The small molecule below binds the protein below.
Small molecule (SMILES): COc1cc(-c2scnc2C)c(F)cc1[C@H](C)NC(=O)[C@@H]1C[C@@H](O)CN1C(=O)[C@@H](NC(=O)C1(F)CC1)C(C)(C)C

Binding-site contacts:
Ligand atom C04 contacts residue HIS59 of chain 1.F at 3.3 Å.
Ligand atom C36 contacts residue ARG18 of chain 1.F at 3.5 Å.
Ligand atom C05 contacts residue TYR47 of chain 1.F at 3.4 Å (hydrophobic).
Ligand atom N06 contacts residue HIS59 of chain 1.F at 2.8 Å (h-bond).
Ligand atom C02 contacts residue TRP37 of chain 1.F at 3.6 Å (hydrophobic).
Ligand atom C18 contacts residue PRO48 of chain 1.F at 2.8 Å (hydrophobic).
Ligand atom F35 contacts residue TYR61 of chain 1.F at 3.4 Å.
Ligand atom O01 contacts residue SER60 of chain 1.F at 2.5 Å (h-bond).
Ligand atom C03 contacts residue HIS59 of chain 1.F at 3.7 Å.
Ligand atom C40 contacts residue TRP37 of chain 1.F at 3.5 Å (hydrophobic).
Ligand atom C33 contacts residue TYR61 of chain 1.F at 3.3 Å (hydrophobic).
Ligand atom C20 contacts residue ILE58 of chain 1.F at 3.6 Å (hydrophobic).
Ligand atom C37 contacts residue ARG18 of chain 1.F at 3.5 Å.
Ligand atom C34 contacts residue TYR61 of chain 1.F at 3.6 Å (hydrophobic).
Ligand atom C26 contacts residue TYR61 of chain 1.F at 3.5 Å (hydrophobic).
Ligand atom C02 contacts residue SER60 of chain 1.F at 3.6 Å.
Ligand atom N17 contacts residue PRO48 of chain 1.F at 3.4 Å (h-bond).
Ligand atom C36 contacts residue TYR61 of chain 1.F at 3.4 Å (hydrophobic).
Ligand atom C40 contacts residue HIS64 of chain 1.F at 3.5 Å.
Ligand atom C05 contacts residue HIS59 of chain 1.F at 3.5 Å.
Ligand atom O01 contacts residue HIS64 of chain 1.F at 2.5 Å (h-bond).
Ligand atom C02 contacts residue HIS64 of chain 1.F at 3.4 Å.
Ligand atom C04 contacts residue TYR47 of chain 1.F at 3.7 Å (hydrophobic).
Ligand atom C18 contacts residue PRO35 of chain 1.F at 3.6 Å (hydrophobic).
Ligand atom C37 contacts residue ASN16 of chain 1.F at 3.0 Å.
Ligand atom N17 contacts residue ARG56 of chain 1.F at 3.3 Å (salt-bridge).
Ligand atom O39 contacts residue TYR61 of chain 1.F at 3.5 Å.
Ligand atom C18 contacts residue LEU50 of chain 1.F at 3.7 Å (hydrophobic).
Ligand atom C40 contacts residue TYR47 of chain 1.F at 3.5 Å (hydrophobic).
Ligand atom C02 contacts residue TRP66 of chain 1.F at 3.6 Å (hydrophobic).
Ligand atom N25 contacts residue TYR47 of chain 1.F at 3.6 Å.
Ligand atom O24 contacts residue TYR47 of chain 1.F at 2.7 Å (h-bond).
Ligand atom C14 contacts residue PRO48 of chain 1.F at 3.6 Å (hydrophobic).
Ligand atom F21 contacts residue ILE58 of chain 1.F at 3.1 Å.
Ligand atom O38 contacts residue TYR61 of chain 1.F at 3.4 Å.
Ligand atom O38 contacts residue HIS64 of chain 1.F at 3.2 Å.
Ligand atom C03 contacts residue TYR47 of chain 1.F at 3.3 Å (hydrophobic).
Ligand atom N17 contacts residue LEU50 of chain 1.F at 3.5 Å.
Ligand atom C30 contacts residue TYR47 of chain 1.F at 3.5 Å (hydrophobic).
Ligand atom C03 contacts residue TRP66 of chain 1.F at 3.4 Å (hydrophobic).

Sequence of chain 1.F:
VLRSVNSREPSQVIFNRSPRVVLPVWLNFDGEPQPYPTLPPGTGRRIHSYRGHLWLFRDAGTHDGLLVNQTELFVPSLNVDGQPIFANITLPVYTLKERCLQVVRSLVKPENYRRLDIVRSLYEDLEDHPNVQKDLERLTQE